Sequence of chain 1.A:
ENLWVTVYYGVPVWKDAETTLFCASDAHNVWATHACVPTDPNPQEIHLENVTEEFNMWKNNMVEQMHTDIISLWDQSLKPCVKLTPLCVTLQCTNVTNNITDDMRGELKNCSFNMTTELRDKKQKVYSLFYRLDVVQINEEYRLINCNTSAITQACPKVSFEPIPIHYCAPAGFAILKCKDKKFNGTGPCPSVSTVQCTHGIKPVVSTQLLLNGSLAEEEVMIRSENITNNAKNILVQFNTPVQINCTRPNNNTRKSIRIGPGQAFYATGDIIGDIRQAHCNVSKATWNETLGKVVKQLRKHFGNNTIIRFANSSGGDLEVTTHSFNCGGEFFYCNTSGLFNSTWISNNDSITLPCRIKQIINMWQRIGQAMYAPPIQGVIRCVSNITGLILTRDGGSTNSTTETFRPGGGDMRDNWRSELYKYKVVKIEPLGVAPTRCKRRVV

Binding-site contacts:
Ligand atom C1 contacts residue ASN308 of chain 1.A at 1.5 Å.
Ligand atom C7 contacts residue ASN308 of chain 1.A at 4.3 Å.
Ligand atom O6 contacts residue ASN308 of chain 1.A at 4.2 Å.
Ligand atom C3 contacts residue ASN308 of chain 1.A at 4.0 Å.
Ligand atom C5 contacts residue ASN308 of chain 1.A at 3.5 Å.
Ligand atom N2 contacts residue ASN308 of chain 1.A at 3.3 Å (h-bond).
Ligand atom O5 contacts residue ASN308 of chain 1.A at 2.1 Å (h-bond).
Ligand atom C2 contacts residue ASN308 of chain 1.A at 2.7 Å.
Ligand atom C6 contacts residue ASN308 of chain 1.A at 4.4 Å.
Ligand atom C4 contacts residue ASN308 of chain 1.A at 4.2 Å.

A protein and the small-molecule ligand that binds it are described below.
Small molecule (SMILES): CC(=O)N[C@@H]1[C@@H](O)[C@H](O)[C@@H](CO)O[C@H]1O